The small molecule below binds the protein below.
Small molecule (SMILES): C[C@]12CC[C@@H]3c4ccc(O)cc4CC[C@H]3[C@@H]1CC[C@@H]2O

Sequence of chain 1.A:
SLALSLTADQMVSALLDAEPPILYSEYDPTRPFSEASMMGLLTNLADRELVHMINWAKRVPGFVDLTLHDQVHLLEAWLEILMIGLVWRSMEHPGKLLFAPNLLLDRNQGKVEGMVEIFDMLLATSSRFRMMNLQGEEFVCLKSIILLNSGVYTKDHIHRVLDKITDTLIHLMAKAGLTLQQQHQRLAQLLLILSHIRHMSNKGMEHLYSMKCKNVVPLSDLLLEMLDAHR

Binding-site contacts:
Ligand atom C11 contacts residue LEU49 of chain 1.A at 3.4 Å (hydrophobic).
Ligand atom C15 contacts residue MET91 of chain 1.A at 4.0 Å (hydrophobic).
Ligand atom C2 contacts residue ALA53 of chain 1.A at 4.0 Å (hydrophobic).
Ligand atom C7 contacts residue MET91 of chain 1.A at 4.0 Å (hydrophobic).
Ligand atom C11 contacts residue ALA53 of chain 1.A at 4.1 Å (hydrophobic).
Ligand atom O3 contacts residue ARG97 of chain 1.A at 3.5 Å (salt-bridge).
Ligand atom O17 contacts residue HIS227 of chain 1.A at 3.2 Å (h-bond).
Ligand atom C3 contacts residue GLU56 of chain 1.A at 3.4 Å.
Ligand atom C16 contacts residue HIS227 of chain 1.A at 3.5 Å.
Ligand atom C3 contacts residue LEU90 of chain 1.A at 3.9 Å (hydrophobic).
Ligand atom C6 contacts residue LEU87 of chain 1.A at 4.3 Å (hydrophobic).
Ligand atom C2 contacts residue GLU56 of chain 1.A at 3.6 Å.
Ligand atom C16 contacts residue MET124 of chain 1.A at 3.7 Å (hydrophobic).
Ligand atom C5 contacts residue PHE107 of chain 1.A at 3.9 Å (hydrophobic).
Ligand atom C8 contacts residue LEU87 of chain 1.A at 4.2 Å (hydrophobic).
Ligand atom C13 contacts residue MET124 of chain 1.A at 4.2 Å (hydrophobic).
Ligand atom C17 contacts residue MET46 of chain 1.A at 4.0 Å (hydrophobic).
Ligand atom C16 contacts residue GLY224 of chain 1.A at 4.0 Å.
Ligand atom O3 contacts residue LEU90 of chain 1.A at 4.1 Å.
Ligand atom C12 contacts residue LEU49 of chain 1.A at 3.9 Å (hydrophobic).
Ligand atom C18 contacts residue LEU228 of chain 1.A at 4.2 Å (hydrophobic).
Ligand atom C14 contacts residue MET124 of chain 1.A at 3.8 Å (hydrophobic).
Ligand atom C15 contacts residue MET124 of chain 1.A at 3.9 Å (hydrophobic).
Ligand atom C17 contacts residue HIS227 of chain 1.A at 3.6 Å.
Ligand atom C4 contacts residue LEU90 of chain 1.A at 3.8 Å (hydrophobic).
Ligand atom O17 contacts residue MET46 of chain 1.A at 3.6 Å.
Ligand atom C17 contacts residue MET124 of chain 1.A at 3.6 Å (hydrophobic).
Ligand atom C2 contacts residue LEU52 of chain 1.A at 4.0 Å (hydrophobic).
Ligand atom O17 contacts residue GLY224 of chain 1.A at 4.3 Å.
Ligand atom O3 contacts residue GLU56 of chain 1.A at 2.3 Å (salt-bridge).
Ligand atom C1 contacts residue LEU49 of chain 1.A at 3.5 Å (hydrophobic).
Ligand atom C6 contacts residue MET91 of chain 1.A at 3.9 Å (hydrophobic).
Ligand atom C9 contacts residue LEU49 of chain 1.A at 4.3 Å (hydrophobic).
Ligand atom C1 contacts residue ALA53 of chain 1.A at 4.0 Å (hydrophobic).
Ligand atom O17 contacts residue LEU228 of chain 1.A at 3.4 Å.
Ligand atom C7 contacts residue PHE107 of chain 1.A at 4.0 Å (hydrophobic).
Ligand atom C6 contacts residue PHE107 of chain 1.A at 4.2 Å (hydrophobic).
Ligand atom C2 contacts residue LEU49 of chain 1.A at 4.3 Å (hydrophobic).
Ligand atom C10 contacts residue PHE107 of chain 1.A at 4.0 Å (hydrophobic).
Ligand atom C16 contacts residue ILE127 of chain 1.A at 4.3 Å (hydrophobic).